Sequence of chain 1.D:
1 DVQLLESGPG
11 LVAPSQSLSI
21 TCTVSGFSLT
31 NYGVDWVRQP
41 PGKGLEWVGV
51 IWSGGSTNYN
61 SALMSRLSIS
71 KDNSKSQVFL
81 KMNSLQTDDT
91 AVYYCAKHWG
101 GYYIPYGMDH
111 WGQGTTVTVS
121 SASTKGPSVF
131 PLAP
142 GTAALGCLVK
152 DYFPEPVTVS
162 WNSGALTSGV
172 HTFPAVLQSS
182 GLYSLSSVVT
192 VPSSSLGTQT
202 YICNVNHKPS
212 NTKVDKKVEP

Binding-site contacts:
Ligand atom C9 contacts residue PRO105 of chain 1.D at 3.9 Å (hydrophobic).
Ligand atom N11 contacts residue ILE104 of chain 1.D at 3.8 Å.
Ligand atom N3 contacts residue TRP47 of chain 1.D at 4.0 Å.
Ligand atom N1 contacts residue PRO105 of chain 1.D at 3.4 Å.
Ligand atom C12 contacts residue LEU99 of chain 1.C at 4.1 Å (hydrophobic).
Ligand atom C2 contacts residue PRO105 of chain 1.D at 3.7 Å (hydrophobic).
Ligand atom C16 contacts residue HIS31 of chain 1.C at 3.7 Å.
Ligand atom C2 contacts residue PHE94 of chain 1.C at 3.9 Å (hydrophobic).
Ligand atom C6 contacts residue TRP52 of chain 1.D at 3.6 Å (hydrophobic).
Ligand atom C13 contacts residue SER97 of chain 1.C at 3.5 Å.
Ligand atom N10 contacts residue MET108 of chain 1.D at 3.4 Å.
Ligand atom C6 contacts residue PRO101 of chain 1.C at 4.0 Å (hydrophobic).
Ligand atom C14 contacts residue SER97 of chain 1.C at 4.0 Å.
Ligand atom O17 contacts residue HIS31 of chain 1.C at 3.2 Å (h-bond).
Ligand atom C15 contacts residue SER97 of chain 1.C at 3.4 Å.
Ligand atom N1 contacts residue PHE94 of chain 1.C at 3.6 Å.
Ligand atom N3 contacts residue ASP35 of chain 1.D at 2.8 Å (salt-bridge).
Ligand atom O19 contacts residue LEU99 of chain 1.C at 3.5 Å.
Ligand atom N11 contacts residue GLY96 of chain 1.C at 2.8 Å (h-bond).
Ligand atom C7 contacts residue GLY96 of chain 1.C at 3.6 Å.
Ligand atom N10 contacts residue ASP35 of chain 1.D at 2.9 Å (salt-bridge).
Ligand atom C2 contacts residue ASP35 of chain 1.D at 3.6 Å.
Ligand atom O19 contacts residue TRP52 of chain 1.D at 4.0 Å.
Ligand atom C4 contacts residue ASP35 of chain 1.D at 3.8 Å.
Ligand atom C8 contacts residue ILE104 of chain 1.D at 3.7 Å (hydrophobic).
Ligand atom C15 contacts residue HIS31 of chain 1.C at 3.4 Å.
Ligand atom C12 contacts residue GLY96 of chain 1.C at 3.6 Å.
Ligand atom C5 contacts residue PRO101 of chain 1.C at 3.7 Å (hydrophobic).
Ligand atom N10 contacts residue HIS98 of chain 1.D at 3.8 Å.
Ligand atom C5 contacts residue TRP52 of chain 1.D at 3.6 Å (hydrophobic).
Ligand atom N3 contacts residue HIS98 of chain 1.D at 3.5 Å (h-bond).
Ligand atom N10 contacts residue PHE94 of chain 1.C at 3.9 Å.
Ligand atom C5 contacts residue VAL50 of chain 1.D at 4.1 Å (hydrophobic).
Ligand atom N10 contacts residue PRO105 of chain 1.D at 3.9 Å.
Ligand atom C13 contacts residue GLY96 of chain 1.C at 3.4 Å.
Ligand atom C8 contacts residue GLY96 of chain 1.C at 3.4 Å.
Ligand atom C7 contacts residue TRP52 of chain 1.D at 4.1 Å (hydrophobic).
Ligand atom C6 contacts residue LEU99 of chain 1.C at 4.0 Å (hydrophobic).
Ligand atom C4 contacts residue PRO101 of chain 1.C at 3.8 Å (hydrophobic).
Ligand atom C2 contacts residue HIS98 of chain 1.D at 3.8 Å.

This protein binds this small molecule.
Small molecule (SMILES): Nc1nc2ccc(NC(=O)CCCC(=O)O)cc2[nH]1

Sequence of chain 1.C:
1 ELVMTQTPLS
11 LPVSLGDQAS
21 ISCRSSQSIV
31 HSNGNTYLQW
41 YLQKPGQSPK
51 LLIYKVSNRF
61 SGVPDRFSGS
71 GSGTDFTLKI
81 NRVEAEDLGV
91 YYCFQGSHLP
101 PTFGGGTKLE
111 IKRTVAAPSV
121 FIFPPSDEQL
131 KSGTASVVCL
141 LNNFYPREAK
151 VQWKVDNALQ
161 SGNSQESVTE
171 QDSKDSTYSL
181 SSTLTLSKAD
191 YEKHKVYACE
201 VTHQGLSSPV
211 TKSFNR